Sequence of chain 1.E:
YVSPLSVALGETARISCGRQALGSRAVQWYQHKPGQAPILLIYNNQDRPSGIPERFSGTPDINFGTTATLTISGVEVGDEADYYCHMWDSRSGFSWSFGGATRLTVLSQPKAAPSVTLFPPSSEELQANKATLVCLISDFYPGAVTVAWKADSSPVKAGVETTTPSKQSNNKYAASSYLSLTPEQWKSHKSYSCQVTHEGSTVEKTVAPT

Sequence of chain 1.A:
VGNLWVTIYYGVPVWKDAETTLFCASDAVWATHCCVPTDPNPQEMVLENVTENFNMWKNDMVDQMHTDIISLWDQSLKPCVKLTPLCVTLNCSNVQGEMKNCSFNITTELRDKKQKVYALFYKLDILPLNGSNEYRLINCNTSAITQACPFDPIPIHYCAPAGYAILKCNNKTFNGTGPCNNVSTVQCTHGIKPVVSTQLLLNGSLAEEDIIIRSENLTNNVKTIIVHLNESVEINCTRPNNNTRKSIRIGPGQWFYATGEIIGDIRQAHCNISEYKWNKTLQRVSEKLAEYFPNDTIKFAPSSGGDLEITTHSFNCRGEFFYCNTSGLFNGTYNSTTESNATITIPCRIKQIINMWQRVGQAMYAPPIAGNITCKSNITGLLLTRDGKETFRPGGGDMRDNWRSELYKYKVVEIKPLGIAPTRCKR

Binding-site contacts:
Ligand atom C2 contacts residue ASN242 of chain 1.A at 2.4 Å.
Ligand atom O6 contacts residue ILE263 of chain 1.A at 4.1 Å.
Ligand atom C1 contacts residue ILE263 of chain 1.A at 4.3 Å (hydrophobic).
Ligand atom N2 contacts residue ASN242 of chain 1.A at 2.8 Å (h-bond).
Ligand atom O7 contacts residue ASN242 of chain 1.A at 3.7 Å.
Ligand atom C6 contacts residue ILE263 of chain 1.A at 3.9 Å (hydrophobic).
Ligand atom C4 contacts residue ASN242 of chain 1.A at 4.3 Å.
Ligand atom C8 contacts residue ASN242 of chain 1.A at 4.5 Å.
Ligand atom C6 contacts residue GLY65 of chain 1.E at 4.2 Å.
Ligand atom C2 contacts residue ILE263 of chain 1.A at 4.0 Å (hydrophobic).
Ligand atom O5 contacts residue ASN242 of chain 1.A at 2.4 Å (h-bond).
Ligand atom C5 contacts residue ASN242 of chain 1.A at 3.7 Å.
Ligand atom C1 contacts residue ASN242 of chain 1.A at 1.4 Å.
Ligand atom C7 contacts residue ASN242 of chain 1.A at 3.4 Å.
Ligand atom C5 contacts residue ILE263 of chain 1.A at 4.4 Å (hydrophobic).
Ligand atom C3 contacts residue ASN242 of chain 1.A at 3.8 Å.
Ligand atom O6 contacts residue GLY65 of chain 1.E at 4.3 Å.
Ligand atom O5 contacts residue ILE263 of chain 1.A at 4.0 Å.
Ligand atom C6 contacts residue THR244 of chain 1.A at 4.0 Å.

The small molecule below binds the protein below.
Small molecule (SMILES): CC(=O)N[C@H]1[C@H](O[C@H]2[C@H](O)[C@@H](NC(C)=O)CO[C@@H]2CO)O[C@H](CO)[C@@H](O)[C@@H]1O